This protein binds this small molecule.
Small molecule (SMILES): COc1ccccc1C1CCN(c2nc(C3(F)CC3)nc3ccc(N(C)CCO)cc23)CC1

Sequence of chain 1.C:
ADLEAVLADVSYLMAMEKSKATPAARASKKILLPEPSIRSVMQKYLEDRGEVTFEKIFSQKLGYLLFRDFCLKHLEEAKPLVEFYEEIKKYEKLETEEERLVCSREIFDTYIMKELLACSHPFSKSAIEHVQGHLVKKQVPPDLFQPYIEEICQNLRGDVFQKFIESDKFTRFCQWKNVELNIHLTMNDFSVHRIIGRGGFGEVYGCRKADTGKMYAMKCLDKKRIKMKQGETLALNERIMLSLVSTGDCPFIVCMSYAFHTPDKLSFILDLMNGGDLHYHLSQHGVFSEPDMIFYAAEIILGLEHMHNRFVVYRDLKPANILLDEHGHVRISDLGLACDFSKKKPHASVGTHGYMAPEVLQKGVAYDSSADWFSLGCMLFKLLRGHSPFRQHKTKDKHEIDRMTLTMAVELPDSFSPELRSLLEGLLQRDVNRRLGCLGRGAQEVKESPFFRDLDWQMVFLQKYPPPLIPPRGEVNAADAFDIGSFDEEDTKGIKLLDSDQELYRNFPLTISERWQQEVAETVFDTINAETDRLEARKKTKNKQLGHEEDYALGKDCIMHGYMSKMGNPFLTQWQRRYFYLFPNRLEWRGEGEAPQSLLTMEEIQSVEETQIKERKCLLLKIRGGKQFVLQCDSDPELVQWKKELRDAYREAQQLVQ

Sequence of chain 1.B:
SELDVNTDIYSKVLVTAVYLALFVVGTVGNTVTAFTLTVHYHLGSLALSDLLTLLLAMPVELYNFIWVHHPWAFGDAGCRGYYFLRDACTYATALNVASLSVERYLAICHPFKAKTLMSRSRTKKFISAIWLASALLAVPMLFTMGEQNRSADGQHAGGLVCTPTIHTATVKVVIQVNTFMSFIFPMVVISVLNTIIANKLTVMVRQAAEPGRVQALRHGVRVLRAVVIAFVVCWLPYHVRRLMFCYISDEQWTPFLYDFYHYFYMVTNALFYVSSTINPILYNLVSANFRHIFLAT

Binding-site contacts:
Ligand atom C3 contacts residue VAL308 of chain 1.B at 3.9 Å (hydrophobic).
Ligand atom C11 contacts residue LEU105 of chain 1.B at 3.3 Å (hydrophobic).
Ligand atom O2 contacts residue SER368 of chain 1.B at 3.9 Å.
Ligand atom C7 contacts residue VAL159 of chain 1.B at 3.5 Å (hydrophobic).
Ligand atom C7 contacts residue VAL308 of chain 1.B at 3.2 Å (hydrophobic).
Ligand atom C24 contacts residue LEU3 of chain 1.C at 3.8 Å (hydrophobic).
Ligand atom C22 contacts residue LEU105 of chain 1.B at 3.6 Å (hydrophobic).
Ligand atom O2 contacts residue GLU4 of chain 1.C at 3.1 Å (salt-bridge).
Ligand atom C23 contacts residue SER368 of chain 1.B at 3.7 Å.
Ligand atom C26 contacts residue LEU3 of chain 1.C at 3.6 Å (hydrophobic).
Ligand atom C14 contacts residue LEU3 of chain 1.C at 3.5 Å (hydrophobic).
Ligand atom C23 contacts residue GLU4 of chain 1.C at 3.9 Å.
Ligand atom F1 contacts residue ARG166 of chain 1.B at 2.8 Å.
Ligand atom C24 contacts residue ARG166 of chain 1.B at 3.5 Å.
Ligand atom O2 contacts residue PHE371 of chain 1.B at 3.8 Å.
Ligand atom C25 contacts residue LEU7 of chain 1.C at 3.4 Å (hydrophobic).
Ligand atom N3 contacts residue LEU3 of chain 1.C at 3.5 Å.
Ligand atom C23 contacts residue PHE371 of chain 1.B at 3.2 Å (hydrophobic).
Ligand atom N2 contacts residue ARG166 of chain 1.B at 3.5 Å.
Ligand atom C1 contacts residue ASN256 of chain 1.B at 3.8 Å.
Ligand atom N3 contacts residue ARG166 of chain 1.B at 3.0 Å (salt-bridge).
Ligand atom C6 contacts residue VAL308 of chain 1.B at 3.3 Å (hydrophobic).
Ligand atom C9 contacts residue VAL308 of chain 1.B at 4.0 Å (hydrophobic).
Ligand atom N3 contacts residue LEU7 of chain 1.C at 3.9 Å.
Ligand atom C5 contacts residue VAL308 of chain 1.B at 4.0 Å (hydrophobic).
Ligand atom C12 contacts residue LEU105 of chain 1.B at 3.8 Å (hydrophobic).
Ligand atom N4 contacts residue LEU105 of chain 1.B at 3.4 Å.
Ligand atom C20 contacts residue ARG166 of chain 1.B at 3.4 Å.
Ligand atom C6 contacts residue VAL159 of chain 1.B at 3.3 Å (hydrophobic).
Ligand atom C2 contacts residue VAL308 of chain 1.B at 3.8 Å (hydrophobic).
Ligand atom C12 contacts residue LEU162 of chain 1.B at 3.4 Å (hydrophobic).
Ligand atom C20 contacts residue GLU4 of chain 1.C at 3.6 Å.
Ligand atom C21 contacts residue LEU105 of chain 1.B at 3.4 Å (hydrophobic).
Ligand atom C25 contacts residue LEU3 of chain 1.C at 3.6 Å (hydrophobic).
Ligand atom C1 contacts residue SER163 of chain 1.B at 3.9 Å.
Ligand atom C19 contacts residue GLU4 of chain 1.C at 3.6 Å.
Ligand atom C14 contacts residue ARG166 of chain 1.B at 3.1 Å.
Ligand atom C22 contacts residue GLU4 of chain 1.C at 3.8 Å.
Ligand atom C26 contacts residue LEU305 of chain 1.B at 3.2 Å (hydrophobic).
Ligand atom C15 contacts residue ARG166 of chain 1.B at 3.4 Å.